Binding-site contacts:
Ligand atom O1B contacts residue ASP271 of chain 1.A at 3.9 Å.
Ligand atom C6 contacts residue LEU188 of chain 1.A at 3.6 Å (hydrophobic).
Ligand atom O3G contacts residue GLY238 of chain 1.A at 3.7 Å.
Ligand atom PG contacts residue LYS154 of chain 1.A at 3.5 Å.
Ligand atom C5 contacts residue PRO160 of chain 1.A at 3.6 Å (hydrophobic).
Ligand atom N1 contacts residue LEU188 of chain 1.A at 3.8 Å.
Ligand atom O1A contacts residue ARG283 of chain 1.A at 3.2 Å (salt-bridge).
Ligand atom N6 contacts residue GLU207 of chain 1.A at 2.9 Å (salt-bridge).
Ligand atom O2A contacts residue ARG156 of chain 1.A at 2.5 Å (salt-bridge).
Ligand atom O3G contacts residue ASN235 of chain 1.A at 3.3 Å (h-bond).
Ligand atom O1A contacts residue LYS159 of chain 1.A at 3.6 Å.
Ligand atom O1G contacts residue SER237 of chain 1.A at 3.5 Å.
Ligand atom O1G contacts residue ASN235 of chain 1.A at 3.7 Å.
Ligand atom O5' contacts residue ARG283 of chain 1.A at 3.6 Å (salt-bridge).
Ligand atom O1B contacts residue SER233 of chain 1.A at 3.0 Å (h-bond).
Ligand atom O2G contacts residue ARG156 of chain 1.A at 3.6 Å.
Ligand atom O1G contacts residue LYS154 of chain 1.A at 3.1 Å (salt-bridge).
Ligand atom N6 contacts residue VAL208 of chain 1.A at 3.7 Å.
Ligand atom C6 contacts residue PRO160 of chain 1.A at 3.6 Å (hydrophobic).
Ligand atom C5' contacts residue ARG283 of chain 1.A at 3.5 Å.
Ligand atom N3B contacts residue ASN235 of chain 1.A at 3.2 Å (h-bond).
Ligand atom O2B contacts residue SER233 of chain 1.A at 2.1 Å.
Ligand atom C8 contacts residue PRO160 of chain 1.A at 3.8 Å (hydrophobic).
Ligand atom C5 contacts residue LEU188 of chain 1.A at 3.6 Å (hydrophobic).
Ligand atom O3' contacts residue ARG283 of chain 1.A at 3.2 Å.
Ligand atom N7 contacts residue PRO160 of chain 1.A at 3.9 Å.
Ligand atom C4 contacts residue LEU188 of chain 1.A at 3.9 Å (hydrophobic).
Ligand atom N6 contacts residue PRO160 of chain 1.A at 3.7 Å.
Ligand atom PG contacts residue ASN235 of chain 1.A at 3.6 Å.
Ligand atom N6 contacts residue GLY209 of chain 1.A at 3.7 Å.
Ligand atom PB contacts residue SER233 of chain 1.A at 2.8 Å.
Ligand atom C4' contacts residue ARG283 of chain 1.A at 3.6 Å.
Ligand atom PA contacts residue ARG283 of chain 1.A at 3.5 Å.
Ligand atom N3B contacts residue LYS154 of chain 1.A at 2.9 Å (salt-bridge).
Ligand atom O3A contacts residue ARG283 of chain 1.A at 3.1 Å (salt-bridge).
Ligand atom O2' contacts residue LYS159 of chain 1.A at 3.6 Å.
Ligand atom N3B contacts residue SER233 of chain 1.A at 3.0 Å.
Ligand atom N7 contacts residue GLY209 of chain 1.A at 3.7 Å.
Ligand atom O1G contacts residue ARG156 of chain 1.A at 3.5 Å (salt-bridge).
Ligand atom C2 contacts residue LEU188 of chain 1.A at 3.7 Å (hydrophobic).

A protein and the small-molecule ligand that binds it are described below.
Small molecule (SMILES): Nc1ncnc2c1ncn2[C@@H]1O[C@H](CO[P](=O)(O)O[P](=O)(O)NP(=O)(O)O)[C@@H](O)[C@H]1O

Sequence of chain 1.A:
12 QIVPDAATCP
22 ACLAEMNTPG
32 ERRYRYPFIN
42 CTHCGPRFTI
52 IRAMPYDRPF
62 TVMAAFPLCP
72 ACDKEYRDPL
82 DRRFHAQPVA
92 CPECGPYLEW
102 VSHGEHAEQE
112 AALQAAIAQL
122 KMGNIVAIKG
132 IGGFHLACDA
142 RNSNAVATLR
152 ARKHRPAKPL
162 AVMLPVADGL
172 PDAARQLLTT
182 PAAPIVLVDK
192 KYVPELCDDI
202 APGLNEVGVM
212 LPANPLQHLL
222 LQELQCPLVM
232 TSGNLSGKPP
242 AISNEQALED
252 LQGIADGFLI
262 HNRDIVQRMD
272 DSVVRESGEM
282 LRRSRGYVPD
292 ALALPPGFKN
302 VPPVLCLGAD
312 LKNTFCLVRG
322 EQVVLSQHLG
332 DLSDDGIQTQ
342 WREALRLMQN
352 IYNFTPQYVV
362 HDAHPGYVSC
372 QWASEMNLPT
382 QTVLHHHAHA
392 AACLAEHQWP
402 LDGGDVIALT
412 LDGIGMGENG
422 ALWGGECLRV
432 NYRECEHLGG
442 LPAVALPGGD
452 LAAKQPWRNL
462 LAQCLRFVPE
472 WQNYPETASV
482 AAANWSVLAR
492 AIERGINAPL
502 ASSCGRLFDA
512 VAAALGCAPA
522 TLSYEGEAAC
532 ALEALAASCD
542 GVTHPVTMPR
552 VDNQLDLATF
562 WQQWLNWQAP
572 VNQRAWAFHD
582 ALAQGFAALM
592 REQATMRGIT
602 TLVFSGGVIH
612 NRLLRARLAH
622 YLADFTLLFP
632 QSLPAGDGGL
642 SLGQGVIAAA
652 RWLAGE